Sequence of chain 1.D:
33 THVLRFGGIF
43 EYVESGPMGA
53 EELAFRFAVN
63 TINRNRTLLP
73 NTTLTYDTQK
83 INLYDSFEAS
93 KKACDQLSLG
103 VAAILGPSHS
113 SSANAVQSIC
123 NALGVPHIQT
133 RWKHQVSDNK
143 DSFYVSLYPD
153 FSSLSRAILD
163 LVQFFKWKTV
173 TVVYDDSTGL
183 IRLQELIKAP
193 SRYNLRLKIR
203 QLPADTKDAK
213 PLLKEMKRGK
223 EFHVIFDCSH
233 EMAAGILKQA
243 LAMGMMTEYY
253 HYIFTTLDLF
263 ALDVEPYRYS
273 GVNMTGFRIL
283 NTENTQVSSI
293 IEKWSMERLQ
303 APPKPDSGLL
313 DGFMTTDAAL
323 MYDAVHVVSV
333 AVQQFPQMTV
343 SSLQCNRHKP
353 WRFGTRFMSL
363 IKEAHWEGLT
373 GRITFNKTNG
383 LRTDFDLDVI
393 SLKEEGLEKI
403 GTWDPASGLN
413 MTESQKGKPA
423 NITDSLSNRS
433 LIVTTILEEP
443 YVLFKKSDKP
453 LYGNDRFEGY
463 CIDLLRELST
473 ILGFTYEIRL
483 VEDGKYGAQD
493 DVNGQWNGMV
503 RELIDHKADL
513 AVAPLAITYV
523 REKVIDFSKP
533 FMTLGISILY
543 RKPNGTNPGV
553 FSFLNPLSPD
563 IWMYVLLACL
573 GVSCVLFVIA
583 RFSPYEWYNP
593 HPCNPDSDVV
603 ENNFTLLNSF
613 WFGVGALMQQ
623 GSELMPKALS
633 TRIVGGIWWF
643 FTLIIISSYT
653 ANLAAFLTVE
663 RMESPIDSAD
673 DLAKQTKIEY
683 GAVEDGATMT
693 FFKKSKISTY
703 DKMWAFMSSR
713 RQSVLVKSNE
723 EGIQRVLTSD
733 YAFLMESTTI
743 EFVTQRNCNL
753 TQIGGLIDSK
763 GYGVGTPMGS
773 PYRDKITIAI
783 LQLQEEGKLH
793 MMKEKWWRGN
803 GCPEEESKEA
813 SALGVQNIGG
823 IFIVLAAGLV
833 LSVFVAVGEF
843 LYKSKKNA

The protein below binds the small molecule below.
Small molecule (SMILES): CC(=O)N[C@@H]1[C@@H](O)[C@H](O)[C@@H](CO)O[C@H]1O

Binding-site contacts:
Ligand atom C6 contacts residue LYS420 of chain 1.D at 4.1 Å.
Ligand atom C3 contacts residue ASN412 of chain 1.D at 3.8 Å.
Ligand atom O6 contacts residue PRO421 of chain 1.D at 4.5 Å.
Ligand atom O5 contacts residue ASN412 of chain 1.D at 2.4 Å (h-bond).
Ligand atom C8 contacts residue ASN412 of chain 1.D at 3.8 Å.
Ligand atom C1 contacts residue ASN412 of chain 1.D at 1.4 Å.
Ligand atom C7 contacts residue ASN412 of chain 1.D at 3.2 Å.
Ligand atom C5 contacts residue ASN412 of chain 1.D at 3.7 Å.
Ligand atom O6 contacts residue LYS420 of chain 1.D at 4.2 Å.
Ligand atom C4 contacts residue ASN412 of chain 1.D at 4.2 Å.
Ligand atom C8 contacts residue SER409 of chain 1.D at 4.2 Å.
Ligand atom O7 contacts residue ASN412 of chain 1.D at 3.5 Å (h-bond).
Ligand atom C2 contacts residue ASN412 of chain 1.D at 2.5 Å.
Ligand atom N2 contacts residue ASN412 of chain 1.D at 2.9 Å (h-bond).
Ligand atom O7 contacts residue THR404 of chain 1.D at 4.4 Å.